A protein and the small-molecule ligand that binds it are described below.
Small molecule (SMILES): OC[C@H]1O[C@H](O)[C@@H](O)[C@@H](O)[C@@H]1O

Binding-site contacts:
Ligand atom O5 contacts residue MAN7 of chain 1.Q at 2.2 Å (h-bond).
Ligand atom O5 contacts residue BMA3 of chain 1.Q at 4.4 Å.
Ligand atom O6 contacts residue MAN7 of chain 1.Q at 3.4 Å.
Ligand atom O6 contacts residue BMA3 of chain 1.Q at 3.4 Å (h-bond).
Ligand atom O4 contacts residue MAN7 of chain 1.Q at 4.0 Å.
Ligand atom C5 contacts residue MAN7 of chain 1.Q at 2.3 Å.
Ligand atom C6 contacts residue BMA3 of chain 1.Q at 4.5 Å.
Ligand atom C1 contacts residue MAN7 of chain 1.Q at 1.6 Å.
Ligand atom O3 contacts residue MAN7 of chain 1.Q at 4.1 Å.
Ligand atom C4 contacts residue MAN7 of chain 1.Q at 3.1 Å.
Ligand atom C2 contacts residue MAN7 of chain 1.Q at 2.4 Å.
Ligand atom C6 contacts residue MAN7 of chain 1.Q at 3.7 Å.
Ligand atom O2 contacts residue MAN7 of chain 1.Q at 3.7 Å.
Ligand atom C3 contacts residue MAN7 of chain 1.Q at 2.7 Å.